Sequence of chain 46.P:
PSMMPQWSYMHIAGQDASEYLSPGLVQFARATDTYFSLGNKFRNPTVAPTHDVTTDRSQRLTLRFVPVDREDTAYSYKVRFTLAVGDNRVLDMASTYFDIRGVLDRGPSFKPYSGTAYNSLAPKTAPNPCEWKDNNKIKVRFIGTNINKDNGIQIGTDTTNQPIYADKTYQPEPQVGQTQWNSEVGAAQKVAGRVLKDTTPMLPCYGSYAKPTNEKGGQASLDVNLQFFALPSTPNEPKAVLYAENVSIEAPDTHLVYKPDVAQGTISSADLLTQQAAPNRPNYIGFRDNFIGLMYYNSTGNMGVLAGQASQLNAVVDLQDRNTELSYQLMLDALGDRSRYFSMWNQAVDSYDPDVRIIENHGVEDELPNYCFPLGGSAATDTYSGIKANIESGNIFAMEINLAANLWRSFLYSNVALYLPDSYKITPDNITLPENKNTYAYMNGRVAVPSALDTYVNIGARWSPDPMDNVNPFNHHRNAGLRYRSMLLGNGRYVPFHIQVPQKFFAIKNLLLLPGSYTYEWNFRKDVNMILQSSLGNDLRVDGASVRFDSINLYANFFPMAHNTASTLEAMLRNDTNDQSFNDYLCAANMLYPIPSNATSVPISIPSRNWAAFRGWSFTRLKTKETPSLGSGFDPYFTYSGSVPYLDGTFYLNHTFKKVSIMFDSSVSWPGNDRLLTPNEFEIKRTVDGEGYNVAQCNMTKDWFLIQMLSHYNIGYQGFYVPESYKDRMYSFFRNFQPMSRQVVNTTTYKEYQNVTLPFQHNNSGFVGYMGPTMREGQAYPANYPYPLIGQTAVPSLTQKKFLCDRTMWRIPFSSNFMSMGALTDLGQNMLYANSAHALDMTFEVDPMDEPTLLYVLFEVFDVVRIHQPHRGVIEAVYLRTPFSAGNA

Binding-site contacts:
Ligand atom CD2 contacts residue TYR38 of chain 46.N at 3.8 Å (hydrophobic).
Ligand atom OG1 contacts residue THR49 of chain 46.O at 4.2 Å.
Ligand atom N contacts residue PRO52 of chain 46.O at 4.0 Å.
Ligand atom CB contacts residue THR49 of chain 46.O at 4.0 Å.
Ligand atom O contacts residue THR49 of chain 46.O at 4.2 Å.
Ligand atom O contacts residue GLY17 of chain 46.O at 4.0 Å.
Ligand atom N contacts residue VAL50 of chain 46.O at 3.6 Å (h-bond).
Ligand atom OG1 contacts residue PRO48 of chain 46.O at 3.1 Å.
Ligand atom CB contacts residue VAL56 of chain 46.O at 4.2 Å (hydrophobic).
Ligand atom CA contacts residue PRO48 of chain 46.O at 4.2 Å (hydrophobic).
Ligand atom C contacts residue VAL50 of chain 46.O at 3.6 Å (hydrophobic).
Ligand atom CB contacts residue TYR38 of chain 46.N at 3.6 Å (hydrophobic).
Ligand atom CA contacts residue VAL50 of chain 46.O at 3.0 Å (hydrophobic).
Ligand atom NH2 contacts residue THR602 of chain 46.O at 4.4 Å.
Ligand atom O contacts residue VAL50 of chain 46.O at 3.7 Å.
Ligand atom C contacts residue PRO52 of chain 46.O at 4.2 Å (hydrophobic).
Ligand atom NH1 contacts residue MET606 of chain 46.O at 4.0 Å.
Ligand atom NH1 contacts residue PHE31 of chain 46.N at 3.0 Å.
Ligand atom CB contacts residue ALA34 of chain 46.N at 4.3 Å (hydrophobic).
Ligand atom C contacts residue PRO48 of chain 46.O at 3.9 Å (hydrophobic).
Ligand atom CZ contacts residue PHE31 of chain 46.N at 4.2 Å (hydrophobic).
Ligand atom CD2 contacts residue ASP55 of chain 46.O at 3.8 Å.
Ligand atom CB contacts residue PRO52 of chain 46.O at 3.8 Å (hydrophobic).
Ligand atom CZ contacts residue PHE31 of chain 46.N at 4.3 Å (hydrophobic).
Ligand atom CB contacts residue PRO48 of chain 46.O at 3.9 Å (hydrophobic).
Ligand atom CD1 contacts residue TYR38 of chain 46.N at 4.4 Å (hydrophobic).
Ligand atom CD1 contacts residue ALA34 of chain 46.N at 4.3 Å (hydrophobic).
Ligand atom CD2 contacts residue VAL56 of chain 46.O at 3.8 Å (hydrophobic).
Ligand atom O contacts residue PRO48 of chain 46.O at 3.4 Å.
Ligand atom CA contacts residue PRO52 of chain 46.O at 4.1 Å (hydrophobic).
Ligand atom CE2 contacts residue ASP55 of chain 46.O at 3.6 Å.
Ligand atom CE2 contacts residue THR599 of chain 46.O at 4.2 Å.
Ligand atom N contacts residue VAL50 of chain 46.O at 4.2 Å.
Ligand atom O contacts residue PRO52 of chain 46.O at 4.0 Å.
Ligand atom NH2 contacts residue MET606 of chain 46.O at 4.2 Å.
Ligand atom CG contacts residue TYR38 of chain 46.N at 3.7 Å (hydrophobic).
Ligand atom NH1 contacts residue GLY27 of chain 46.N at 4.4 Å.
Ligand atom CD2 contacts residue HIS54 of chain 46.O at 4.4 Å.
Ligand atom CA contacts residue ALA51 of chain 46.O at 4.4 Å (hydrophobic).
Ligand atom O contacts residue ALA34 of chain 46.N at 4.1 Å.

Sequence of chain 46.O:
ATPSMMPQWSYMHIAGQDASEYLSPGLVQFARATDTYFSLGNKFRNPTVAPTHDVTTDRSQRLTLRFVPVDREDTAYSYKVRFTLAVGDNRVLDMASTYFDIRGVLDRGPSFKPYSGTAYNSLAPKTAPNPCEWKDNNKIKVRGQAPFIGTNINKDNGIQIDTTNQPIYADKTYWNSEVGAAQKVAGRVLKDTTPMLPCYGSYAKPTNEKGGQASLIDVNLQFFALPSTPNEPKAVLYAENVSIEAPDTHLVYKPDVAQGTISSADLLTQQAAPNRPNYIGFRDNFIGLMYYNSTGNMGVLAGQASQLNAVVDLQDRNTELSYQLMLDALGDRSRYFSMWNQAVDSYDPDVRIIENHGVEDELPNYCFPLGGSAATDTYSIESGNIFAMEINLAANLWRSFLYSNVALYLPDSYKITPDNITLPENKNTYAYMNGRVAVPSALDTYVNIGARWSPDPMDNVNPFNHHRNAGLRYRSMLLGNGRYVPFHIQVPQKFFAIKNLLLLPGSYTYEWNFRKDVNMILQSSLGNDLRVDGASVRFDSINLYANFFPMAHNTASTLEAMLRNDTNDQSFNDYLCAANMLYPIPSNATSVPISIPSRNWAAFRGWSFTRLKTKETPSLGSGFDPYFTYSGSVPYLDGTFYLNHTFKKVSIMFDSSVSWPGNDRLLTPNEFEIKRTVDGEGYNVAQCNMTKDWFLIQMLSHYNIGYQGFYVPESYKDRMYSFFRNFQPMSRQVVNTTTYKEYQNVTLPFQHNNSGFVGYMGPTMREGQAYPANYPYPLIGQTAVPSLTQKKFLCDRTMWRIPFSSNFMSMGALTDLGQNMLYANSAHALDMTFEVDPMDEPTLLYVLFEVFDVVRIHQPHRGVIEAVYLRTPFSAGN

Sequence of chain 46.N:
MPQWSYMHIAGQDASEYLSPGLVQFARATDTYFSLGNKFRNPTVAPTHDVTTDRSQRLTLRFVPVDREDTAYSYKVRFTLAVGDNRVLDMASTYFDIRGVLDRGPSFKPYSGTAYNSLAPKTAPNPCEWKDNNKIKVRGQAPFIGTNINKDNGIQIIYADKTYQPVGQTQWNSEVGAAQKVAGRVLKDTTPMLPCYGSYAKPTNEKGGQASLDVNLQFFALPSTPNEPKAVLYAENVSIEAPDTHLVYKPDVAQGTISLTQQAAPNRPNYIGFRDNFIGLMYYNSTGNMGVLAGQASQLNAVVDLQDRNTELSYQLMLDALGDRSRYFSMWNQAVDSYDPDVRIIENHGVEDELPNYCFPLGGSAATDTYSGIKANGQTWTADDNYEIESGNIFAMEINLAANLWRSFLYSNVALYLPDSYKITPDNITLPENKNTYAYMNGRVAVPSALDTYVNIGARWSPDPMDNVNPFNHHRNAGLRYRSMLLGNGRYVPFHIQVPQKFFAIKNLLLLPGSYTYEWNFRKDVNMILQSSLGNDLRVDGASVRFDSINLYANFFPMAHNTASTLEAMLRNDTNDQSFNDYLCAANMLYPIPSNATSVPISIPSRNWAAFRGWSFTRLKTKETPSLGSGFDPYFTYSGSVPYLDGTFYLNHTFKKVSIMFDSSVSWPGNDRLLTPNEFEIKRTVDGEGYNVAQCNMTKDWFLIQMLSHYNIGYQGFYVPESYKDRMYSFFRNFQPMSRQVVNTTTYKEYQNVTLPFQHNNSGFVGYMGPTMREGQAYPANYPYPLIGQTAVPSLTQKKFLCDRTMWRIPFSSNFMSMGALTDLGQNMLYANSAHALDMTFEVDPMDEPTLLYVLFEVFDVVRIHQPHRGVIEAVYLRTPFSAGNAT

A protein and the small-molecule ligand that binds it are described below.
Small molecule (SMILES): CSCC[C@H](NC(=O)[C@H](Cc1ccccc1)NC(=O)[C@H]1CCCN1C(=O)[C@@H](N)CCCN=C(N)N)C(=O)NCC(=O)N[C@@H](C=O)[C@@H](C)O